Sequence of chain 1.A:
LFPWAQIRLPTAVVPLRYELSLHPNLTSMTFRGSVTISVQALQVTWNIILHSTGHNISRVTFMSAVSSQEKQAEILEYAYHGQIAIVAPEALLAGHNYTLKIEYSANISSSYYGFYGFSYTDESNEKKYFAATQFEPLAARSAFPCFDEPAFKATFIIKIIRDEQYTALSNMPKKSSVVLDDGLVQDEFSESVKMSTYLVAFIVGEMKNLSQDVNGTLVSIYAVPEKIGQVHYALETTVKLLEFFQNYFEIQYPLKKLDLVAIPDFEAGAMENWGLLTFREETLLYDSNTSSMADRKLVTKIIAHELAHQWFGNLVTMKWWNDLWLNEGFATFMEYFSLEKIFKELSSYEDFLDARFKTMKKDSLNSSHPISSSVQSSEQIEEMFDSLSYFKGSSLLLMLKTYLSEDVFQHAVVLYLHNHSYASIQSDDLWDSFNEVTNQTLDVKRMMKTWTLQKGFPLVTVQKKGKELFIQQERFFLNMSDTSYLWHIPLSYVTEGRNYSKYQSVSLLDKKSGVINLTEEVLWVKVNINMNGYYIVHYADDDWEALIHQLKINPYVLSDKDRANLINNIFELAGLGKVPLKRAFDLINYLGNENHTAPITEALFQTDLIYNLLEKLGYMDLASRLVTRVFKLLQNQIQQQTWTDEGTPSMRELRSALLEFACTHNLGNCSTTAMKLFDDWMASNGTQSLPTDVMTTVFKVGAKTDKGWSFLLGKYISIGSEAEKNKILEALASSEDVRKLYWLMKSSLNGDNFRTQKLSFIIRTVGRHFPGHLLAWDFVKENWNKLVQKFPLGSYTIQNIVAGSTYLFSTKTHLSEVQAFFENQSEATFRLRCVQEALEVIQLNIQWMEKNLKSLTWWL

A small-molecule ligand and the protein it binds are described below.
Small molecule (SMILES): CC(=O)N[C@@H]1[C@@H](O)[C@H](O)[C@@H](CO)O[C@H]1O

Binding-site contacts:
Ligand atom O6 contacts residue GLN288 of chain 1.A at 4.1 Å.
Ligand atom C2 contacts residue ASN251 of chain 1.A at 2.4 Å.
Ligand atom C7 contacts residue ASN251 of chain 1.A at 3.3 Å.
Ligand atom C5 contacts residue ASN251 of chain 1.A at 3.5 Å.
Ligand atom N2 contacts residue ASN251 of chain 1.A at 3.0 Å (h-bond).
Ligand atom C4 contacts residue ASN251 of chain 1.A at 4.1 Å.
Ligand atom C1 contacts residue ASN251 of chain 1.A at 1.4 Å.
Ligand atom O7 contacts residue GLU279 of chain 1.A at 2.5 Å (salt-bridge).
Ligand atom C3 contacts residue ASN251 of chain 1.A at 3.7 Å.
Ligand atom C6 contacts residue GLN288 of chain 1.A at 3.6 Å.
Ligand atom O5 contacts residue ASN251 of chain 1.A at 2.6 Å (h-bond).
Ligand atom C6 contacts residue ASN251 of chain 1.A at 3.4 Å.
Ligand atom O7 contacts residue ASN251 of chain 1.A at 3.1 Å (h-bond).
Ligand atom O6 contacts residue ASN251 of chain 1.A at 4.1 Å.
Ligand atom C7 contacts residue GLU279 of chain 1.A at 3.4 Å.
Ligand atom C8 contacts residue GLU279 of chain 1.A at 3.7 Å.